Sequence of chain 5.B:
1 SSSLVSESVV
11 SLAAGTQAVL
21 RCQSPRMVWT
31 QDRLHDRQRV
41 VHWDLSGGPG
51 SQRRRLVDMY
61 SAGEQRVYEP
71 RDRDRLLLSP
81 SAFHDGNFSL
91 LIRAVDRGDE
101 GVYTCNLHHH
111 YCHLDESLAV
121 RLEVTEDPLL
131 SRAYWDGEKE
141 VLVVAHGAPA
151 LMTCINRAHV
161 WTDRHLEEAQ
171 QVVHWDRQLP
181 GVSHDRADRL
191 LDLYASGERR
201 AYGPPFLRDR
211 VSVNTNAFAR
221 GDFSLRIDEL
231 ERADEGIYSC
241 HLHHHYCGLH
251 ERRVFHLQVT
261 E

Binding-site contacts:
Ligand atom O7 contacts residue ASN87 of chain 5.B at 3.9 Å.
Ligand atom C6 contacts residue LEU151 of chain 5.B at 3.8 Å (hydrophobic).
Ligand atom C4 contacts residue LEU151 of chain 5.B at 4.4 Å (hydrophobic).
Ligand atom C1 contacts residue SER89 of chain 5.B at 4.5 Å.
Ligand atom O5 contacts residue SER89 of chain 5.B at 4.1 Å.
Ligand atom O7 contacts residue ASP85 of chain 5.B at 4.3 Å.
Ligand atom N2 contacts residue ASN87 of chain 5.B at 2.9 Å (h-bond).
Ligand atom C2 contacts residue ASN87 of chain 5.B at 2.4 Å.
Ligand atom O4 contacts residue LEU151 of chain 5.B at 3.7 Å.
Ligand atom C5 contacts residue LEU151 of chain 5.B at 4.1 Å (hydrophobic).
Ligand atom O6 contacts residue LEU151 of chain 5.B at 3.4 Å.
Ligand atom C4 contacts residue ASN87 of chain 5.B at 4.2 Å.
Ligand atom C7 contacts residue ASN87 of chain 5.B at 3.6 Å.
Ligand atom O5 contacts residue ASN87 of chain 5.B at 2.3 Å (h-bond).
Ligand atom C3 contacts residue ASN87 of chain 5.B at 3.7 Å.
Ligand atom C5 contacts residue SER89 of chain 5.B at 4.3 Å.
Ligand atom O5 contacts residue SER79 of chain 5.B at 4.4 Å.
Ligand atom C5 contacts residue ASN87 of chain 5.B at 3.7 Å.
Ligand atom C1 contacts residue ASN87 of chain 5.B at 1.4 Å.

This small molecule binds to this protein.
Small molecule (SMILES): CC(=O)N[C@@H]1[C@@H](O)[C@H](O)[C@@H](CO)O[C@H]1O